Binding-site contacts:
Ligand atom O5 contacts residue ASN256 of chain 1.C at 2.4 Å (h-bond).
Ligand atom O6 contacts residue GLY278 of chain 1.C at 3.9 Å.
Ligand atom N2 contacts residue ASN256 of chain 1.C at 2.5 Å (h-bond).
Ligand atom C2 contacts residue ASN256 of chain 1.C at 1.8 Å.
Ligand atom O5 contacts residue TYR259 of chain 1.C at 4.2 Å.
Ligand atom C1 contacts residue ASN256 of chain 1.C at 1.4 Å.
Ligand atom O7 contacts residue SER277 of chain 1.C at 3.4 Å (h-bond).
Ligand atom C7 contacts residue ASN256 of chain 1.C at 3.0 Å.
Ligand atom O7 contacts residue ASN256 of chain 1.C at 3.0 Å (h-bond).
Ligand atom C4 contacts residue ASN256 of chain 1.C at 3.7 Å.
Ligand atom C3 contacts residue ASN256 of chain 1.C at 3.2 Å.
Ligand atom C6 contacts residue TYR259 of chain 1.C at 4.0 Å (hydrophobic).
Ligand atom C8 contacts residue ASN256 of chain 1.C at 4.3 Å.
Ligand atom O6 contacts residue TYR259 of chain 1.C at 3.5 Å.
Ligand atom C2 contacts residue SER277 of chain 1.C at 4.5 Å.
Ligand atom O3 contacts residue ASN256 of chain 1.C at 4.1 Å.
Ligand atom C5 contacts residue ASN256 of chain 1.C at 3.5 Å.

A protein and the small-molecule ligand that binds it are described below.
Small molecule (SMILES): CC(=O)N[C@@H]1[C@@H](O)[C@H](O)[C@@H](CO)O[C@H]1O

Sequence of chain 1.C:
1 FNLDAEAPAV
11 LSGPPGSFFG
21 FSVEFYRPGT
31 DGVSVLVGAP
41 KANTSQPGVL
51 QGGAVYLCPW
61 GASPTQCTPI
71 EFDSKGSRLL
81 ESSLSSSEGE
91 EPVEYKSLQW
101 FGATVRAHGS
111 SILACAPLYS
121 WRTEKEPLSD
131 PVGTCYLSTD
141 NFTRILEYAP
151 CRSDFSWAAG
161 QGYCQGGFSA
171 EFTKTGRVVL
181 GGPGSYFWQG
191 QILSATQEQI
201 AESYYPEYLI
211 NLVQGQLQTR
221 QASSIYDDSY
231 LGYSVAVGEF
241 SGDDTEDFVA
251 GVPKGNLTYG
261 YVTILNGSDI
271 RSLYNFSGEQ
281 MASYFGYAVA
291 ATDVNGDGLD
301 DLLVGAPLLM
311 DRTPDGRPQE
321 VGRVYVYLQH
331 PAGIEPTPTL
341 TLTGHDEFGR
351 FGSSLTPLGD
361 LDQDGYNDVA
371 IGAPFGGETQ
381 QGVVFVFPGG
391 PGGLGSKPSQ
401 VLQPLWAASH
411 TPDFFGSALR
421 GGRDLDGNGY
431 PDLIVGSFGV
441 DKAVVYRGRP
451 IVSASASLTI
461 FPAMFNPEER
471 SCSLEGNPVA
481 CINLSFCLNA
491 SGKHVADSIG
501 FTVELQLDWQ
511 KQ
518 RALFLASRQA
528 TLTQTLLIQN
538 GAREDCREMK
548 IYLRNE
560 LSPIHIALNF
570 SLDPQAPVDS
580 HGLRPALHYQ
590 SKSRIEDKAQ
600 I